Sequence of chain 1.A:
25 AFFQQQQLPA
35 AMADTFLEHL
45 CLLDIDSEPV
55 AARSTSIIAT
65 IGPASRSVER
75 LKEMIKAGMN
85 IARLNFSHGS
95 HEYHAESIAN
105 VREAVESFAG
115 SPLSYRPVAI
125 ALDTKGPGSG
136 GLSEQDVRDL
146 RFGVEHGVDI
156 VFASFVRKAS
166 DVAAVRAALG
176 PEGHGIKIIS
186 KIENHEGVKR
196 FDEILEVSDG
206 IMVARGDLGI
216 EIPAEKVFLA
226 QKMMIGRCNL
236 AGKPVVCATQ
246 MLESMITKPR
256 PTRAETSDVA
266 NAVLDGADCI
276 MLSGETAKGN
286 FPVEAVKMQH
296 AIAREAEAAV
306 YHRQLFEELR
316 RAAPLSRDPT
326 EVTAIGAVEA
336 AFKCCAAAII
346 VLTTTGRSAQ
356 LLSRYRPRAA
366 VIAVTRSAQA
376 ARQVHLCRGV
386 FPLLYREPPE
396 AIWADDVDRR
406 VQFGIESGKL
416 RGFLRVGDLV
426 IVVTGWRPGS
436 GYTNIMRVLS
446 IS

Binding-site contacts:
Ligand atom C2 contacts residue ALA209 of chain 1.A at 3.6 Å (hydrophobic).
Ligand atom C1 contacts residue MG1 of chain 1.K at 3.0 Å.
Ligand atom O2 contacts residue ARG87 of chain 1.A at 4.5 Å.
Ligand atom C1 contacts residue ASP212 of chain 1.A at 3.8 Å.
Ligand atom O3 contacts residue MG1 of chain 1.K at 4.3 Å.
Ligand atom C1 contacts residue ALA209 of chain 1.A at 3.5 Å (hydrophobic).
Ligand atom C2 contacts residue LYS186 of chain 1.A at 3.6 Å.
Ligand atom O4 contacts residue MG1 of chain 1.K at 4.3 Å.
Ligand atom O2 contacts residue GLU188 of chain 1.A at 3.2 Å (salt-bridge).
Ligand atom O4 contacts residue MET276 of chain 1.A at 4.2 Å.
Ligand atom O2 contacts residue ALA209 of chain 1.A at 4.2 Å.
Ligand atom O1 contacts residue ALA209 of chain 1.A at 3.9 Å.
Ligand atom O3 contacts residue ARG210 of chain 1.A at 3.5 Å (salt-bridge).
Ligand atom O4 contacts residue THR244 of chain 1.A at 3.5 Å (h-bond).
Ligand atom C1 contacts residue GLU188 of chain 1.A at 3.5 Å.
Ligand atom O4 contacts residue ARG87 of chain 1.A at 4.1 Å.
Ligand atom O2 contacts residue LYS186 of chain 1.A at 2.7 Å (salt-bridge).
Ligand atom O1 contacts residue ASP212 of chain 1.A at 2.9 Å (salt-bridge).
Ligand atom O2 contacts residue MG1 of chain 1.K at 2.3 Å.
Ligand atom O2 contacts residue ASP212 of chain 1.A at 4.2 Å.
Ligand atom C2 contacts residue GLU188 of chain 1.A at 3.7 Å.
Ligand atom O3 contacts residue ALA209 of chain 1.A at 3.2 Å.
Ligand atom C1 contacts residue ARG210 of chain 1.A at 4.5 Å.
Ligand atom O4 contacts residue ALA209 of chain 1.A at 3.9 Å.
Ligand atom C1 contacts residue GLY211 of chain 1.A at 3.8 Å.
Ligand atom O1 contacts residue MG1 of chain 1.K at 2.3 Å.
Ligand atom O4 contacts residue MET207 of chain 1.A at 4.0 Å.
Ligand atom O3 contacts residue ASP212 of chain 1.A at 3.8 Å.
Ligand atom O3 contacts residue GLY211 of chain 1.A at 2.8 Å (h-bond).
Ligand atom O1 contacts residue GLY211 of chain 1.A at 3.9 Å.
Ligand atom O1 contacts residue GLU188 of chain 1.A at 2.8 Å (salt-bridge).
Ligand atom O4 contacts residue LYS186 of chain 1.A at 3.7 Å.
Ligand atom C2 contacts residue MG1 of chain 1.K at 3.1 Å.
Ligand atom O3 contacts residue THR244 of chain 1.A at 2.6 Å (h-bond).
Ligand atom C1 contacts residue THR244 of chain 1.A at 3.7 Å.
Ligand atom C2 contacts residue THR244 of chain 1.A at 4.0 Å.

The small molecule below binds the protein below.
Small molecule (SMILES): O=C([O-])C(=O)[O-]